A protein and the small-molecule ligand that binds it are described below.
Small molecule (SMILES): CNC(=O)CC[C@H](N)C(=O)O

Sequence of chain 1.B:
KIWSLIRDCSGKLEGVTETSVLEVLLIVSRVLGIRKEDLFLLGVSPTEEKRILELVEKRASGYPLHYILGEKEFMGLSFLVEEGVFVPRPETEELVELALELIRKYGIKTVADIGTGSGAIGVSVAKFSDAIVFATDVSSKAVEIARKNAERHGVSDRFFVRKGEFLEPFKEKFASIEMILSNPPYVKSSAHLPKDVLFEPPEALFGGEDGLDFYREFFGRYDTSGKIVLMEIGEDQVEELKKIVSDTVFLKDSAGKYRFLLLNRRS

Binding-site contacts:
Ligand atom CD contacts residue PRO200 of chain 1.B at 3.6 Å (hydrophobic).
Ligand atom OE1 contacts residue PRO201 of chain 1.B at 3.5 Å.
Ligand atom N contacts residue TYR202 of chain 1.B at 2.1 Å (h-bond).
Ligand atom C contacts residue TYR202 of chain 1.B at 4.3 Å (hydrophobic).
Ligand atom CD contacts residue SAM1 of chain 1.E at 4.2 Å.
Ligand atom CB contacts residue PHE102 of chain 1.B at 4.2 Å (hydrophobic).
Ligand atom CE contacts residue PHE102 of chain 1.B at 4.4 Å (hydrophobic).
Ligand atom OE1 contacts residue ALA220 of chain 1.B at 4.3 Å.
Ligand atom OE1 contacts residue VAL203 of chain 1.B at 3.8 Å.
Ligand atom OE1 contacts residue SAM1 of chain 1.E at 4.5 Å.
Ligand atom CG contacts residue PHE102 of chain 1.B at 4.2 Å (hydrophobic).
Ligand atom CD contacts residue PRO201 of chain 1.B at 4.3 Å (hydrophobic).
Ligand atom NE2 contacts residue ASN199 of chain 1.B at 2.8 Å (h-bond).
Ligand atom O contacts residue ARG105 of chain 1.B at 4.0 Å.
Ligand atom NE2 contacts residue TYR202 of chain 1.B at 2.8 Å.
Ligand atom CB contacts residue TYR202 of chain 1.B at 3.6 Å (hydrophobic).
Ligand atom N contacts residue GLU248 of chain 1.B at 4.2 Å.
Ligand atom CA contacts residue TYR202 of chain 1.B at 3.1 Å (hydrophobic).
Ligand atom CD contacts residue TYR202 of chain 1.B at 3.4 Å (hydrophobic).
Ligand atom CE contacts residue ALA220 of chain 1.B at 4.1 Å (hydrophobic).
Ligand atom NE2 contacts residue PRO200 of chain 1.B at 2.7 Å (h-bond).
Ligand atom CA contacts residue ARG275 of chain 1.B at 4.2 Å.
Ligand atom CE contacts residue PRO200 of chain 1.B at 2.6 Å (hydrophobic).
Ligand atom CE contacts residue TYR202 of chain 1.B at 4.2 Å (hydrophobic).
Ligand atom CE contacts residue PRO201 of chain 1.B at 3.9 Å (hydrophobic).
Ligand atom CE contacts residue ASN199 of chain 1.B at 2.8 Å.
Ligand atom CD contacts residue ASN199 of chain 1.B at 4.2 Å.
Ligand atom OE1 contacts residue LEU221 of chain 1.B at 3.5 Å (h-bond).
Ligand atom NE2 contacts residue PRO201 of chain 1.B at 4.3 Å.
Ligand atom N contacts residue ARG275 of chain 1.B at 3.3 Å (salt-bridge).
Ligand atom CE contacts residue SAM1 of chain 1.E at 2.4 Å.
Ligand atom CG contacts residue TYR202 of chain 1.B at 3.7 Å (hydrophobic).
Ligand atom NE2 contacts residue SAM1 of chain 1.E at 3.8 Å.
Ligand atom OE1 contacts residue PRO200 of chain 1.B at 3.6 Å (h-bond).
Ligand atom OE1 contacts residue TYR202 of chain 1.B at 2.8 Å (h-bond).